Binding-site contacts:
Ligand atom O6 contacts residue PRO254 of chain 1.F at 4.2 Å.
Ligand atom C4 contacts residue ASN250 of chain 1.F at 4.2 Å.
Ligand atom C7 contacts residue ASN250 of chain 1.F at 3.2 Å.
Ligand atom C7 contacts residue PRO254 of chain 1.F at 4.5 Å (hydrophobic).
Ligand atom O5 contacts residue GLY253 of chain 1.F at 4.4 Å.
Ligand atom C2 contacts residue ASN250 of chain 1.F at 2.4 Å.
Ligand atom C1 contacts residue GLY253 of chain 1.F at 3.9 Å.
Ligand atom C5 contacts residue GLY253 of chain 1.F at 4.2 Å.
Ligand atom N2 contacts residue GLY253 of chain 1.F at 4.3 Å.
Ligand atom C8 contacts residue ASN250 of chain 1.F at 3.3 Å.
Ligand atom N2 contacts residue SER252 of chain 1.F at 2.8 Å (h-bond).
Ligand atom C3 contacts residue ASN250 of chain 1.F at 3.6 Å.
Ligand atom O7 contacts residue ASN250 of chain 1.F at 3.3 Å (h-bond).
Ligand atom C2 contacts residue SER252 of chain 1.F at 3.9 Å.
Ligand atom O5 contacts residue ASN250 of chain 1.F at 2.4 Å (h-bond).
Ligand atom C8 contacts residue PRO254 of chain 1.F at 3.8 Å (hydrophobic).
Ligand atom C7 contacts residue SER290 of chain 1.F at 4.3 Å.
Ligand atom C8 contacts residue SER252 of chain 1.F at 3.1 Å.
Ligand atom C5 contacts residue ASN250 of chain 1.F at 3.6 Å.
Ligand atom C1 contacts residue SER252 of chain 1.F at 4.5 Å.
Ligand atom C8 contacts residue SER290 of chain 1.F at 3.4 Å.
Ligand atom C7 contacts residue SER252 of chain 1.F at 3.4 Å.
Ligand atom C1 contacts residue ASN250 of chain 1.F at 1.4 Å.
Ligand atom O7 contacts residue SER290 of chain 1.F at 4.5 Å.
Ligand atom O3 contacts residue SER252 of chain 1.F at 4.1 Å.
Ligand atom C3 contacts residue SER252 of chain 1.F at 4.0 Å.
Ligand atom N2 contacts residue ASN250 of chain 1.F at 2.8 Å (h-bond).
Ligand atom C8 contacts residue TRP101 of chain 1.F at 3.8 Å (hydrophobic).

A small-molecule ligand and the protein it binds are described below.
Small molecule (SMILES): CC(=O)N[C@H]1[C@H](O[C@H]2[C@H](O)[C@@H](NC(C)=O)CO[C@@H]2CO)O[C@H](CO)[C@@H](O)[C@@H]1O

Sequence of chain 1.F:
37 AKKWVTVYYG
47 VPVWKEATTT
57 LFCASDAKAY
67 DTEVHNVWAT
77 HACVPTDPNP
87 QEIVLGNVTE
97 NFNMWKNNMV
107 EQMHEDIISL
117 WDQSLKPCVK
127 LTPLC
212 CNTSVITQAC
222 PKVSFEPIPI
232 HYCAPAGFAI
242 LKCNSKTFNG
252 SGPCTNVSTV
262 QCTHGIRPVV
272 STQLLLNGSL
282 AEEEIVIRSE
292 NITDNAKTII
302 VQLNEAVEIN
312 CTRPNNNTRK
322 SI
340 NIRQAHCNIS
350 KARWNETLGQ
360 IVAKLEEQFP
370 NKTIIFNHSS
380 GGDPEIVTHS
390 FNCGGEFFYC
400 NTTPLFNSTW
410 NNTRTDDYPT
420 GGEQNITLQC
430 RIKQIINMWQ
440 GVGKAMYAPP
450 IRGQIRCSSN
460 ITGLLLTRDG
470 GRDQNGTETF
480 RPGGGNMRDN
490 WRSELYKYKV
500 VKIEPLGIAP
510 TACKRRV